The protein below binds the small molecule below.
Small molecule (SMILES): O=C(CCCC(F)(F)F)N1CCC(c2nc(-c3nccs3)no2)CC1

Binding-site contacts:
Ligand atom C7 contacts residue TRP227 of chain 2.A at 3.8 Å (hydrophobic).
Ligand atom C5 contacts residue PHE130 of chain 2.A at 3.7 Å (hydrophobic).
Ligand atom F2 contacts residue GLU200 of chain 2.A at 3.1 Å.
Ligand atom C1 contacts residue TRP165 of chain 2.A at 3.7 Å (hydrophobic).
Ligand atom F contacts residue PHE134 of chain 2.A at 3.3 Å.
Ligand atom C1 contacts residue PHE130 of chain 2.A at 3.6 Å (hydrophobic).
Ligand atom C14 contacts residue MET122 of chain 2.A at 3.6 Å (hydrophobic).
Ligand atom C4 contacts residue PHE130 of chain 2.A at 3.4 Å (hydrophobic).
Ligand atom C4 contacts residue ASN199 of chain 2.A at 3.8 Å.
Ligand atom F2 contacts residue ASN199 of chain 2.A at 3.4 Å.
Ligand atom O1 contacts residue THR169 of chain 2.A at 3.6 Å.
Ligand atom C9 contacts residue ASN199 of chain 2.A at 3.8 Å.
Ligand atom C9 contacts residue ILE127 of chain 2.A at 3.7 Å (hydrophobic).
Ligand atom F1 contacts residue PHE204 of chain 2.A at 3.6 Å.
Ligand atom N3 contacts residue GLY126 of chain 2.A at 3.5 Å.
Ligand atom N contacts residue PHE130 of chain 2.A at 3.7 Å.
Ligand atom C6 contacts residue THR169 of chain 2.A at 3.2 Å.
Ligand atom C13 contacts residue MET122 of chain 2.A at 3.3 Å (hydrophobic).
Ligand atom N contacts residue ASN196 of chain 2.A at 3.6 Å (h-bond).
Ligand atom O contacts residue ASN199 of chain 2.A at 2.9 Å (h-bond).
Ligand atom C8 contacts residue GLY126 of chain 2.A at 3.7 Å.
Ligand atom O contacts residue PHE130 of chain 2.A at 3.5 Å.
Ligand atom N2 contacts residue GLY126 of chain 2.A at 3.6 Å.
Ligand atom C8 contacts residue ILE127 of chain 2.A at 3.8 Å (hydrophobic).
Ligand atom N3 contacts residue MET122 of chain 2.A at 3.3 Å (h-bond).
Ligand atom F1 contacts residue TRP158 of chain 2.A at 3.0 Å.
Ligand atom C3 contacts residue ASN196 of chain 2.A at 3.2 Å.
Ligand atom C5 contacts residue ASN196 of chain 2.A at 3.3 Å.
Ligand atom C4 contacts residue ASN196 of chain 2.A at 3.6 Å.
Ligand atom C2 contacts residue PHE130 of chain 2.A at 3.7 Å (hydrophobic).
Ligand atom C10 contacts residue TRP123 of chain 2.A at 3.8 Å (hydrophobic).
Ligand atom C5 contacts residue THR169 of chain 2.A at 3.8 Å.
Ligand atom N1 contacts residue TYR168 of chain 2.A at 3.4 Å.
Ligand atom F contacts residue LEU203 of chain 2.A at 3.7 Å.
Ligand atom N3 contacts residue LEU110 of chain 2.A at 3.8 Å.
Ligand atom C7 contacts residue THR169 of chain 2.A at 3.3 Å.
Ligand atom C3 contacts residue PHE130 of chain 2.A at 3.7 Å (hydrophobic).
Ligand atom F contacts residue PHE130 of chain 2.A at 3.5 Å.
Ligand atom C13 contacts residue LEU110 of chain 2.A at 3.8 Å (hydrophobic).
Ligand atom C9 contacts residue TRP227 of chain 2.A at 3.3 Å (hydrophobic).

Sequence of chain 2.A:
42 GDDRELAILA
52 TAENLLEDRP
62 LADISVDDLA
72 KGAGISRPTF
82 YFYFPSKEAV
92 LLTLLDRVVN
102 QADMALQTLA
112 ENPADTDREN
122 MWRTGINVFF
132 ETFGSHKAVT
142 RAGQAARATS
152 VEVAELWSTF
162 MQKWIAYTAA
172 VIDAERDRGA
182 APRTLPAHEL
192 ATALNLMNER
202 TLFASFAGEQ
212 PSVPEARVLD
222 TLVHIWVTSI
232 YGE